Binding-site contacts:
Ligand atom C1 contacts residue ASN158 of chain 1.C at 1.4 Å.
Ligand atom C8 contacts residue ILE154 of chain 1.C at 3.9 Å (hydrophobic).
Ligand atom C7 contacts residue ASN158 of chain 1.C at 3.0 Å.
Ligand atom C8 contacts residue PHE190 of chain 1.C at 4.2 Å (hydrophobic).
Ligand atom O4 contacts residue PHE190 of chain 1.C at 4.1 Å.
Ligand atom C5 contacts residue SER160 of chain 1.C at 4.4 Å.
Ligand atom C1 contacts residue PHE190 of chain 1.C at 4.0 Å (hydrophobic).
Ligand atom C4 contacts residue PHE190 of chain 1.C at 4.4 Å (hydrophobic).
Ligand atom O5 contacts residue ASN158 of chain 1.C at 2.4 Å (h-bond).
Ligand atom C4 contacts residue ASN158 of chain 1.C at 4.2 Å.
Ligand atom C6 contacts residue SER160 of chain 1.C at 3.8 Å.
Ligand atom C3 contacts residue PHE190 of chain 1.C at 4.4 Å (hydrophobic).
Ligand atom N2 contacts residue ILE154 of chain 1.C at 4.1 Å.
Ligand atom C3 contacts residue ASN158 of chain 1.C at 3.8 Å.
Ligand atom O6 contacts residue SER160 of chain 1.C at 3.0 Å (h-bond).
Ligand atom N2 contacts residue ASN158 of chain 1.C at 2.9 Å (h-bond).
Ligand atom C7 contacts residue ILE154 of chain 1.C at 4.3 Å (hydrophobic).
Ligand atom O6 contacts residue ILE159 of chain 1.C at 4.4 Å.
Ligand atom C5 contacts residue PHE190 of chain 1.C at 3.8 Å (hydrophobic).
Ligand atom C2 contacts residue ASN158 of chain 1.C at 2.5 Å.
Ligand atom O5 contacts residue PHE190 of chain 1.C at 4.2 Å.
Ligand atom C6 contacts residue ILE159 of chain 1.C at 4.0 Å (hydrophobic).
Ligand atom C5 contacts residue ILE159 of chain 1.C at 4.2 Å (hydrophobic).
Ligand atom O5 contacts residue SER160 of chain 1.C at 3.7 Å.
Ligand atom O7 contacts residue ASN158 of chain 1.C at 2.8 Å (h-bond).
Ligand atom C5 contacts residue ASN158 of chain 1.C at 3.6 Å.
Ligand atom O5 contacts residue ILE159 of chain 1.C at 3.8 Å.
Ligand atom C8 contacts residue ASN158 of chain 1.C at 4.3 Å.

Sequence of chain 1.C:
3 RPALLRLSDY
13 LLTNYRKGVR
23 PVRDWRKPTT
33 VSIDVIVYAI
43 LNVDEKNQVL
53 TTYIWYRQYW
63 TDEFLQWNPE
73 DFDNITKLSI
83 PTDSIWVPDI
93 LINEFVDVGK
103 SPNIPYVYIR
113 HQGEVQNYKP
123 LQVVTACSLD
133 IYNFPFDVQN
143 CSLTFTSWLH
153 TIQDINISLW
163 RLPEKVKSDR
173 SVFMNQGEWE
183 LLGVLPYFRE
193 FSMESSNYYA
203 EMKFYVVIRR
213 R

This protein binds this small molecule.
Small molecule (SMILES): CC(=O)N[C@H]1[C@H](O[C@H]2[C@H](O)[C@@H](NC(C)=O)CO[C@@H]2CO)O[C@H](CO)[C@@H](O)[C@@H]1O